Binding-site contacts:
Ligand atom O5 contacts residue PRO259 of chain 1.A at 4.2 Å.
Ligand atom C3 contacts residue ASN414 of chain 1.A at 3.8 Å.
Ligand atom O7 contacts residue ASN414 of chain 1.A at 3.2 Å (h-bond).
Ligand atom C4 contacts residue ASN414 of chain 1.A at 4.2 Å.
Ligand atom O6 contacts residue ASN414 of chain 1.A at 4.5 Å.
Ligand atom C7 contacts residue ASN414 of chain 1.A at 2.9 Å.
Ligand atom C8 contacts residue ASN414 of chain 1.A at 4.0 Å.
Ligand atom C5 contacts residue ASN414 of chain 1.A at 3.6 Å.
Ligand atom N2 contacts residue ASN414 of chain 1.A at 2.4 Å (h-bond).
Ligand atom C1 contacts residue ASN414 of chain 1.A at 1.4 Å.
Ligand atom O6 contacts residue LEU233 of chain 1.A at 4.4 Å.
Ligand atom C1 contacts residue PRO259 of chain 1.A at 4.2 Å (hydrophobic).
Ligand atom O7 contacts residue SER413 of chain 1.A at 4.0 Å.
Ligand atom C8 contacts residue ASN230 of chain 1.A at 4.2 Å.
Ligand atom C2 contacts residue ASN414 of chain 1.A at 2.5 Å.
Ligand atom O7 contacts residue VAL412 of chain 1.A at 4.0 Å.
Ligand atom O5 contacts residue ASN414 of chain 1.A at 2.3 Å (h-bond).

Sequence of chain 1.A:
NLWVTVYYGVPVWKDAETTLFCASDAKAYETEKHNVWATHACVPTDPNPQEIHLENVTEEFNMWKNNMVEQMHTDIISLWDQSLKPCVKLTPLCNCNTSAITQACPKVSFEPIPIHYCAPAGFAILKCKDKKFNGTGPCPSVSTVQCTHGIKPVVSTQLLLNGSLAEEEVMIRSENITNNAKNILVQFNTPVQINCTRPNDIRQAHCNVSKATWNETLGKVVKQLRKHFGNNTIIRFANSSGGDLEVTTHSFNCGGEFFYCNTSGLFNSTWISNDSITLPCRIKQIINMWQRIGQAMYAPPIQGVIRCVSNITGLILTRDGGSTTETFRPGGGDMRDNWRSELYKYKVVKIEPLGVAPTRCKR

This protein binds this small molecule.
Small molecule (SMILES): CC(=O)N[C@@H]1[C@@H](O)[C@H](O)[C@@H](CO)O[C@H]1O